The small molecule below binds the protein below.
Small molecule (SMILES): CC(=O)N[C@H]1[C@H]([C@H](O)[C@H](O)CO)O[C@](O)(C(=O)O)C[C@@H]1O

Sequence of chain 1.A:
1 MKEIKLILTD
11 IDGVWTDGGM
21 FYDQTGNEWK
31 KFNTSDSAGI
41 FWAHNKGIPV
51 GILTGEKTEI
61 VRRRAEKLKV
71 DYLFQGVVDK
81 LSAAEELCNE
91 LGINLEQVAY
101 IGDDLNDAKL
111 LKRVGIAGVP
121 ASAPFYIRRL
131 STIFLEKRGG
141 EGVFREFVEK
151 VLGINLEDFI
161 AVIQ

Sequence of chain 1.C:
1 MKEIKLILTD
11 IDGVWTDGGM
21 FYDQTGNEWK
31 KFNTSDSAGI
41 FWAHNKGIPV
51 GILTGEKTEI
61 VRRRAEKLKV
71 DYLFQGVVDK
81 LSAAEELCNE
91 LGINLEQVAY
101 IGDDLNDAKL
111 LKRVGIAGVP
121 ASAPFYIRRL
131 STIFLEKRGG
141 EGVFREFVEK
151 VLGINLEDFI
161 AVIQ

Binding-site contacts:
Ligand atom C1 contacts residue LEU68 of chain 1.A at 3.9 Å (hydrophobic).
Ligand atom O2 contacts residue LYS67 of chain 1.A at 3.0 Å (salt-bridge).
Ligand atom O1A contacts residue MET20 of chain 1.C at 3.6 Å (h-bond).
Ligand atom O9 contacts residue ASP12 of chain 1.C at 3.0 Å (salt-bridge).
Ligand atom C1 contacts residue GLU56 of chain 1.C at 4.0 Å.
Ligand atom C7 contacts residue THR34 of chain 1.A at 4.0 Å.
Ligand atom C9 contacts residue VN41 of chain 1.W at 2.7 Å.
Ligand atom C4 contacts residue SER37 of chain 1.A at 4.0 Å.
Ligand atom O9 contacts residue THR54 of chain 1.C at 3.8 Å.
Ligand atom C7 contacts residue GLU56 of chain 1.C at 3.9 Å.
Ligand atom C5 contacts residue SER37 of chain 1.A at 3.6 Å.
Ligand atom C2 contacts residue GLU56 of chain 1.C at 3.3 Å.
Ligand atom C2 contacts residue LYS67 of chain 1.A at 4.0 Å.
Ligand atom O1B contacts residue ARG64 of chain 1.A at 2.8 Å (salt-bridge).
Ligand atom O1A contacts residue THR34 of chain 1.A at 3.0 Å (h-bond).
Ligand atom C8 contacts residue GLU56 of chain 1.C at 3.0 Å.
Ligand atom O7 contacts residue THR34 of chain 1.A at 3.0 Å (h-bond).
Ligand atom O9 contacts residue VN41 of chain 1.W at 2.1 Å.
Ligand atom C1 contacts residue MET20 of chain 1.C at 3.8 Å (hydrophobic).
Ligand atom O1A contacts residue ARG64 of chain 1.A at 2.9 Å (salt-bridge).
Ligand atom O8 contacts residue GLU56 of chain 1.C at 2.7 Å (salt-bridge).
Ligand atom O8 contacts residue GLY55 of chain 1.C at 3.6 Å.
Ligand atom O6 contacts residue THR34 of chain 1.A at 3.3 Å (h-bond).
Ligand atom O6 contacts residue GLU56 of chain 1.C at 3.2 Å (salt-bridge).
Ligand atom O9 contacts residue GLU56 of chain 1.C at 3.6 Å.
Ligand atom C6 contacts residue GLU56 of chain 1.C at 3.4 Å.
Ligand atom O1A contacts residue SER37 of chain 1.A at 3.7 Å.
Ligand atom O1B contacts residue LYS67 of chain 1.A at 2.9 Å (salt-bridge).
Ligand atom O4 contacts residue SER37 of chain 1.A at 4.0 Å.
Ligand atom C3 contacts residue SER37 of chain 1.A at 3.8 Å.
Ligand atom O7 contacts residue SER37 of chain 1.A at 3.9 Å.
Ligand atom O2 contacts residue GLU56 of chain 1.C at 2.4 Å (salt-bridge).
Ligand atom C1 contacts residue LYS67 of chain 1.A at 3.8 Å.
Ligand atom C1 contacts residue THR34 of chain 1.A at 3.9 Å.
Ligand atom C3 contacts residue LEU68 of chain 1.A at 3.9 Å (hydrophobic).
Ligand atom O1A contacts residue LEU68 of chain 1.A at 4.0 Å.
Ligand atom O1B contacts residue GLU56 of chain 1.C at 4.0 Å.
Ligand atom O1B contacts residue MET20 of chain 1.C at 3.3 Å (h-bond).
Ligand atom O6 contacts residue SER37 of chain 1.A at 4.0 Å.
Ligand atom C1 contacts residue ARG64 of chain 1.A at 3.4 Å.